The protein below binds the small molecule below.
Small molecule (SMILES): CCS(=O)(=O)c1ccc2c(c1)-c1cn(C)c(=O)c3[nH]cc(c13)CN2CC1CC1

Sequence of chain 1.B:
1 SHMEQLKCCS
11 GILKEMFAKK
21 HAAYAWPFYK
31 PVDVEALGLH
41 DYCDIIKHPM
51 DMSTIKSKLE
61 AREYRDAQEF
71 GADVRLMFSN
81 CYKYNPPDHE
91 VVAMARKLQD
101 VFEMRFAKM

Binding-site contacts:
Ligand atom C16 contacts residue PRO27 of chain 1.B at 3.5 Å (hydrophobic).
Ligand atom C18 contacts residue PRO27 of chain 1.B at 4.1 Å (hydrophobic).
Ligand atom N1 contacts residue ASN85 of chain 1.B at 2.8 Å (h-bond).
Ligand atom C5 contacts residue LEU37 of chain 1.B at 3.9 Å (hydrophobic).
Ligand atom N2 contacts residue VAL32 of chain 1.B at 3.7 Å.
Ligand atom C12 contacts residue ASN85 of chain 1.B at 3.6 Å.
Ligand atom C contacts residue LYS30 of chain 1.B at 3.4 Å.
Ligand atom C2 contacts residue LEU37 of chain 1.B at 3.6 Å (hydrophobic).
Ligand atom C19 contacts residue PRO27 of chain 1.B at 3.9 Å (hydrophobic).
Ligand atom O2 contacts residue ASN85 of chain 1.B at 3.0 Å (h-bond).
Ligand atom N1 contacts residue LEU39 of chain 1.B at 4.2 Å.
Ligand atom C14 contacts residue VAL91 of chain 1.B at 4.0 Å (hydrophobic).
Ligand atom O1 contacts residue VAL32 of chain 1.B at 3.5 Å.
Ligand atom C7 contacts residue TRP26 of chain 1.B at 3.6 Å (hydrophobic).
Ligand atom C12 contacts residue HIS89 of chain 1.B at 4.2 Å.
Ligand atom C contacts residue PRO31 of chain 1.B at 3.9 Å (hydrophobic).
Ligand atom C16 contacts residue VAL91 of chain 1.B at 4.2 Å (hydrophobic).
Ligand atom C13 contacts residue VAL91 of chain 1.B at 3.9 Å (hydrophobic).
Ligand atom C15 contacts residue PRO27 of chain 1.B at 4.0 Å (hydrophobic).
Ligand atom C15 contacts residue PHE28 of chain 1.B at 3.8 Å (hydrophobic).
Ligand atom C4 contacts residue TRP26 of chain 1.B at 3.6 Å (hydrophobic).
Ligand atom O2 contacts residue CYS81 of chain 1.B at 4.1 Å.
Ligand atom C3 contacts residue TRP26 of chain 1.B at 3.6 Å (hydrophobic).
Ligand atom N1 contacts residue VAL91 of chain 1.B at 3.7 Å.
Ligand atom C14 contacts residue ASN85 of chain 1.B at 3.8 Å.
Ligand atom C20 contacts residue VAL91 of chain 1.B at 4.2 Å (hydrophobic).
Ligand atom O1 contacts residue PRO31 of chain 1.B at 3.1 Å (h-bond).
Ligand atom C13 contacts residue ASN85 of chain 1.B at 3.9 Å.
Ligand atom C3 contacts residue LEU37 of chain 1.B at 3.8 Å (hydrophobic).
Ligand atom C18 contacts residue LEU37 of chain 1.B at 3.6 Å (hydrophobic).
Ligand atom O1 contacts residue ASP33 of chain 1.B at 3.3 Å (salt-bridge).
Ligand atom C19 contacts residue LEU37 of chain 1.B at 3.5 Å (hydrophobic).
Ligand atom N2 contacts residue VAL91 of chain 1.B at 4.0 Å.
Ligand atom C9 contacts residue TRP26 of chain 1.B at 3.6 Å (hydrophobic).
Ligand atom C4 contacts residue LEU37 of chain 1.B at 3.7 Å (hydrophobic).
Ligand atom C9 contacts residue MET94 of chain 1.B at 4.0 Å (hydrophobic).
Ligand atom C16 contacts residue VAL32 of chain 1.B at 3.8 Å (hydrophobic).
Ligand atom C15 contacts residue VAL32 of chain 1.B at 3.6 Å (hydrophobic).
Ligand atom C12 contacts residue LEU39 of chain 1.B at 4.1 Å (hydrophobic).
Ligand atom C6 contacts residue VAL91 of chain 1.B at 4.1 Å (hydrophobic).